Sequence of chain 41.B:
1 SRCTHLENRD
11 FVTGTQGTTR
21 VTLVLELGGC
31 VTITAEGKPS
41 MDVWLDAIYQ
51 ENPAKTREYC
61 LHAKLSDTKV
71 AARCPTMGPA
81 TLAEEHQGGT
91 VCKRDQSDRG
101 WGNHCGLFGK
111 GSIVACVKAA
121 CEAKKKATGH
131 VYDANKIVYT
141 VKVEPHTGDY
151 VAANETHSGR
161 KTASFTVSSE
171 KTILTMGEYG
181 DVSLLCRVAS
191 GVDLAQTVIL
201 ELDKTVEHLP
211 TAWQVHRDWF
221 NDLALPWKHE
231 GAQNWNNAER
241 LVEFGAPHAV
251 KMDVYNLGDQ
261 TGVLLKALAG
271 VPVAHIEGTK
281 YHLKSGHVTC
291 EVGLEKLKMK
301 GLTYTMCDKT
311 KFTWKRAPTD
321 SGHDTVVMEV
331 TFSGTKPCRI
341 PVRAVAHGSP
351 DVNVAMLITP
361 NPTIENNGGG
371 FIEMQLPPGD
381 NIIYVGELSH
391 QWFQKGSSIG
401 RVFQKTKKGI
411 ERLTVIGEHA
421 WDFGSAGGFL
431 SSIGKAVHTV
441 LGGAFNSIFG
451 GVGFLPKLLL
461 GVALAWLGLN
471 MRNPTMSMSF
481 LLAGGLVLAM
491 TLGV

Sequence of chain 41.A:
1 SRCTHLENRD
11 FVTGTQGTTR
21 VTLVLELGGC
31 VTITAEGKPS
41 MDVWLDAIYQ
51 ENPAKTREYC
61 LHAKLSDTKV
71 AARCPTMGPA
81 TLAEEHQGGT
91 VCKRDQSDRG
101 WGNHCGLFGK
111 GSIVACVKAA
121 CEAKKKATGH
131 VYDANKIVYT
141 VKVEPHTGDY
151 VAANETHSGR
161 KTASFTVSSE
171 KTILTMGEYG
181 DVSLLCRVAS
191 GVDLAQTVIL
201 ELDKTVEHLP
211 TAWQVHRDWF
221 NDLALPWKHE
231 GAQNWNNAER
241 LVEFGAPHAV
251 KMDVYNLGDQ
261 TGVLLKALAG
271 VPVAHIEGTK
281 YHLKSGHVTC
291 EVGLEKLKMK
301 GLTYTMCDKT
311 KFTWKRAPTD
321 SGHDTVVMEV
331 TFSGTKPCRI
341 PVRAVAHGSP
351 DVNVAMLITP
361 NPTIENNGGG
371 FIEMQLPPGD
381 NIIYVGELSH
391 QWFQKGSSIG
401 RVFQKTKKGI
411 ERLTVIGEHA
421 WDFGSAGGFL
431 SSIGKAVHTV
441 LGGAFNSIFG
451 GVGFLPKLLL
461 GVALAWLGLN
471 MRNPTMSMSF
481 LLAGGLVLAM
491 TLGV

This protein binds this small molecule.
Small molecule (SMILES): CC(=O)N[C@H]1[C@H](O[C@H]2[C@H](O)[C@@H](NC(C)=O)CO[C@@H]2CO[C@@H]2O[C@@H](C)[C@@H](O)[C@@H](O)[C@@H]2O)O[C@H](CO)[C@@H](O)[C@@H]1O

Binding-site contacts:
Ligand atom C5 contacts residue ASN154 of chain 41.B at 3.7 Å.
Ligand atom C7 contacts residue ASN154 of chain 41.B at 3.3 Å.
Ligand atom C3 contacts residue ASN154 of chain 41.B at 3.8 Å.
Ligand atom N2 contacts residue ASN154 of chain 41.B at 2.9 Å (h-bond).
Ligand atom O7 contacts residue ASN154 of chain 41.B at 3.3 Å (h-bond).
Ligand atom C8 contacts residue ASN154 of chain 41.B at 3.4 Å.
Ligand atom O5 contacts residue HIS104 of chain 41.A at 3.0 Å (h-bond).
Ligand atom C2 contacts residue ASN154 of chain 41.B at 2.4 Å.
Ligand atom C4 contacts residue ASN154 of chain 41.B at 4.2 Å.
Ligand atom C1 contacts residue ASN154 of chain 41.B at 1.4 Å.
Ligand atom C5 contacts residue HIS104 of chain 41.A at 3.1 Å.
Ligand atom C6 contacts residue HIS104 of chain 41.A at 3.2 Å.
Ligand atom C1 contacts residue HIS104 of chain 41.A at 3.2 Å.
Ligand atom C4 contacts residue HIS104 of chain 41.A at 4.4 Å.
Ligand atom C8 contacts residue HIS104 of chain 41.A at 4.0 Å.
Ligand atom O5 contacts residue ASN154 of chain 41.B at 2.4 Å (h-bond).